Binding-site contacts:
Ligand atom CL contacts residue TYR176 of chain 1.B at 3.3 Å.
Ligand atom C14 contacts residue TYR164 of chain 1.B at 3.2 Å (hydrophobic).
Ligand atom C6 contacts residue TYR20 of chain 1.B at 3.9 Å (hydrophobic).
Ligand atom C11 contacts residue VAL256 of chain 1.B at 3.4 Å (hydrophobic).
Ligand atom C10 contacts residue THR22 of chain 1.B at 3.9 Å.
Ligand atom C3 contacts residue TYR20 of chain 1.B at 4.0 Å (hydrophobic).
Ligand atom C7 contacts residue ACT1 of chain 1.H at 4.0 Å.
Ligand atom O1 contacts residue PRO24 of chain 1.B at 3.3 Å.
Ligand atom O2 contacts residue CYS23 of chain 1.B at 2.9 Å (h-bond).
Ligand atom C12 contacts residue THR22 of chain 1.B at 3.5 Å.
Ligand atom C13 contacts residue VAL163 of chain 1.B at 4.0 Å (hydrophobic).
Ligand atom C1 contacts residue ACT1 of chain 1.H at 4.0 Å.
Ligand atom C2 contacts residue TYR20 of chain 1.B at 4.1 Å (hydrophobic).
Ligand atom C14 contacts residue ILE177 of chain 1.B at 3.5 Å (hydrophobic).
Ligand atom O contacts residue TYR20 of chain 1.B at 3.5 Å.
Ligand atom CL contacts residue SER173 of chain 1.B at 3.5 Å.
Ligand atom C15 contacts residue TYR164 of chain 1.B at 3.4 Å (hydrophobic).
Ligand atom C contacts residue CYS23 of chain 1.B at 4.0 Å (hydrophobic).
Ligand atom C15 contacts residue ILE177 of chain 1.B at 4.0 Å (hydrophobic).
Ligand atom C8 contacts residue PRO24 of chain 1.B at 3.8 Å (hydrophobic).
Ligand atom C18 contacts residue CYS23 of chain 1.B at 3.9 Å (hydrophobic).
Ligand atom N contacts residue PRO24 of chain 1.B at 3.7 Å.
Ligand atom C5 contacts residue THR22 of chain 1.B at 3.6 Å.
Ligand atom O2 contacts residue PHE25 of chain 1.B at 3.2 Å.
Ligand atom C5 contacts residue ILE177 of chain 1.B at 4.0 Å (hydrophobic).
Ligand atom C11 contacts residue THR22 of chain 1.B at 3.0 Å.
Ligand atom C4 contacts residue THR22 of chain 1.B at 3.5 Å.
Ligand atom C8 contacts residue ACT1 of chain 1.H at 3.8 Å.
Ligand atom C10 contacts residue ILE159 of chain 1.B at 4.0 Å (hydrophobic).
Ligand atom C6 contacts residue PRO47 of chain 1.B at 3.6 Å (hydrophobic).
Ligand atom C12 contacts residue VAL256 of chain 1.B at 3.7 Å (hydrophobic).
Ligand atom N contacts residue ACT1 of chain 1.H at 3.9 Å.
Ligand atom C1 contacts residue CYS23 of chain 1.B at 4.1 Å (hydrophobic).
Ligand atom CL contacts residue LEU260 of chain 1.B at 3.3 Å.
Ligand atom C9 contacts residue PRO24 of chain 1.B at 3.6 Å (hydrophobic).
Ligand atom C11 contacts residue ILE159 of chain 1.B at 3.9 Å (hydrophobic).
Ligand atom O1 contacts residue ILE159 of chain 1.B at 3.5 Å.
Ligand atom C13 contacts residue ILE177 of chain 1.B at 4.0 Å (hydrophobic).
Ligand atom C4 contacts residue ILE177 of chain 1.B at 4.1 Å (hydrophobic).
Ligand atom C14 contacts residue VAL163 of chain 1.B at 3.6 Å (hydrophobic).

Sequence of chain 1.B:
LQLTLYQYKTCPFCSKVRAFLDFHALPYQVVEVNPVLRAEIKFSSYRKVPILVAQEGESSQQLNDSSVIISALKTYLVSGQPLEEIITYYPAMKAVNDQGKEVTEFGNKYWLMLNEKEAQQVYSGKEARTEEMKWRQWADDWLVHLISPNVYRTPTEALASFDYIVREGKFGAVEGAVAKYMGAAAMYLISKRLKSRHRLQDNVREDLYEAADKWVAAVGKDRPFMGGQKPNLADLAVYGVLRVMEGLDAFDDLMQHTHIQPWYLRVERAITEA

A protein and the small-molecule ligand that binds it are described below.
Small molecule (SMILES): COc1ccc2c(c1)c(CC(=O)O)c(C)n2C(=O)c1ccc(Cl)cc1